Binding-site contacts:
Ligand atom N1 contacts residue MET129 of chain 2.B at 3.7 Å.
Ligand atom C10 contacts residue TYR125 of chain 2.B at 3.5 Å (hydrophobic).
Ligand atom C3 contacts residue VAL141 of chain 2.B at 3.5 Å (hydrophobic).
Ligand atom C5 contacts residue GLY7 of chain 2.B at 4.0 Å.
Ligand atom C3 contacts residue SER6 of chain 2.B at 3.5 Å.
Ligand atom C3 contacts residue VAL143 of chain 2.B at 3.5 Å (hydrophobic).
Ligand atom C9 contacts residue TYR125 of chain 2.B at 3.8 Å (hydrophobic).
Ligand atom C2 contacts residue SER6 of chain 2.B at 4.1 Å.
Ligand atom O1 contacts residue TYR125 of chain 2.B at 2.6 Å (h-bond).
Ligand atom C5 contacts residue MET129 of chain 2.B at 4.1 Å (hydrophobic).
Ligand atom C7 contacts residue VAL40 of chain 2.B at 3.8 Å (hydrophobic).
Ligand atom C9 contacts residue GLY7 of chain 2.B at 3.4 Å.
Ligand atom C1 contacts residue GLY7 of chain 2.B at 3.6 Å.
Ligand atom C9 contacts residue ATP1 of chain 2.G at 4.1 Å.
Ligand atom C10 contacts residue GLN147 of chain 2.B at 3.4 Å.
Ligand atom C6 contacts residue ASP132 of chain 2.B at 4.0 Å.
Ligand atom C4 contacts residue SER6 of chain 2.B at 3.6 Å.
Ligand atom C2 contacts residue VAL143 of chain 2.B at 3.9 Å (hydrophobic).
Ligand atom C1 contacts residue MET129 of chain 2.B at 3.9 Å (hydrophobic).
Ligand atom C8 contacts residue GLY7 of chain 2.B at 3.6 Å.
Ligand atom C5 contacts residue PHE5 of chain 2.B at 3.6 Å (hydrophobic).
Ligand atom O1 contacts residue MET129 of chain 2.B at 3.5 Å (h-bond).
Ligand atom C7 contacts residue HIS43 of chain 2.B at 3.5 Å.
Ligand atom C3 contacts residue MET129 of chain 2.B at 4.0 Å (hydrophobic).
Ligand atom C6 contacts residue MET129 of chain 2.B at 3.8 Å (hydrophobic).
Ligand atom C2 contacts residue MET129 of chain 2.B at 3.9 Å (hydrophobic).
Ligand atom N1 contacts residue HIS43 of chain 2.B at 3.7 Å.
Ligand atom C3 contacts residue GLY7 of chain 2.B at 3.5 Å.
Ligand atom C4 contacts residue GLY7 of chain 2.B at 3.8 Å.
Ligand atom N1 contacts residue VAL40 of chain 2.B at 3.9 Å.
Ligand atom C5 contacts residue ILE133 of chain 2.B at 3.7 Å (hydrophobic).
Ligand atom C7 contacts residue ASP132 of chain 2.B at 3.8 Å.
Ligand atom C4 contacts residue PHE5 of chain 2.B at 3.8 Å (hydrophobic).
Ligand atom C2 contacts residue GLY7 of chain 2.B at 3.4 Å.
Ligand atom C10 contacts residue ATP1 of chain 2.G at 3.9 Å.
Ligand atom C4 contacts residue VAL141 of chain 2.B at 3.5 Å (hydrophobic).
Ligand atom N1 contacts residue ASP132 of chain 2.B at 2.9 Å (salt-bridge).
Ligand atom C6 contacts residue GLY7 of chain 2.B at 4.0 Å.
Ligand atom O1 contacts residue GLN147 of chain 2.B at 3.2 Å (h-bond).
Ligand atom C4 contacts residue ILE133 of chain 2.B at 3.8 Å (hydrophobic).

This protein binds this small molecule.
Small molecule (SMILES): OCCc1c[nH]c2ccccc12

Sequence of chain 2.B:
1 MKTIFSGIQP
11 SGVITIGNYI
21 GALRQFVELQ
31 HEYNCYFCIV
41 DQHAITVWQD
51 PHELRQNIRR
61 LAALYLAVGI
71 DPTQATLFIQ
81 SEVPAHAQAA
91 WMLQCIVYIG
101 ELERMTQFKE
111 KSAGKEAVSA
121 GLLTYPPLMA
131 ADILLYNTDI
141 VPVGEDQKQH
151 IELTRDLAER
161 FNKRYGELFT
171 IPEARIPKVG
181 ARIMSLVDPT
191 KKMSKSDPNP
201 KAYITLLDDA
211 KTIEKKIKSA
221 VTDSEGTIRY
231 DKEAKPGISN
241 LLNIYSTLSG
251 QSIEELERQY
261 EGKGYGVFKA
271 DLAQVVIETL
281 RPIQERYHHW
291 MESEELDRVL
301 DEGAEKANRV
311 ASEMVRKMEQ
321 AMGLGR